Sequence of chain 1.A:
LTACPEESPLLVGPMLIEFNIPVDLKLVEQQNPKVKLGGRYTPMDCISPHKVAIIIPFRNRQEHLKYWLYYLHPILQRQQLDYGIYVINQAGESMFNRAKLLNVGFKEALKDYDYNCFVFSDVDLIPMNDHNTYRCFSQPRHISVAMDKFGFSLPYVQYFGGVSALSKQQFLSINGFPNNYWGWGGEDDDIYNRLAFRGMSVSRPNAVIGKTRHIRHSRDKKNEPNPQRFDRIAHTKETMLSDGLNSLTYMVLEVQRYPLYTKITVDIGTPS

Binding-site contacts:
Ligand atom O2A contacts residue HIS231 of chain 1.A at 3.4 Å.
Ligand atom PB contacts residue MN1 of chain 1.F at 3.4 Å.
Ligand atom C2B contacts residue VAL137 of chain 1.A at 3.5 Å (hydrophobic).
Ligand atom PA contacts residue ARG75 of chain 1.A at 3.6 Å.
Ligand atom C5 contacts residue ASP234 of chain 1.A at 3.4 Å.
Ligand atom O1A contacts residue ASP138 of chain 1.A at 3.1 Å (salt-bridge).
Ligand atom C2 contacts residue PHE110 of chain 1.A at 3.4 Å (hydrophobic).
Ligand atom O3' contacts residue ASP138 of chain 1.A at 3.2 Å (salt-bridge).
Ligand atom O3' contacts residue ASP136 of chain 1.A at 3.1 Å.
Ligand atom O3B contacts residue TRP198 of chain 1.A at 2.9 Å (h-bond).
Ligand atom O1A contacts residue ARG75 of chain 1.A at 3.6 Å (salt-bridge).
Ligand atom PA contacts residue MN1 of chain 1.F at 3.4 Å.
Ligand atom C4B contacts residue ASP136 of chain 1.A at 3.6 Å.
Ligand atom O2A contacts residue ARG75 of chain 1.A at 3.2 Å (salt-bridge).
Ligand atom N1 contacts residue PHE110 of chain 1.A at 3.3 Å.
Ligand atom C6 contacts residue PHE110 of chain 1.A at 3.3 Å (hydrophobic).
Ligand atom O1B contacts residue LYS163 of chain 1.A at 2.8 Å (salt-bridge).
Ligand atom O2' contacts residue ASP136 of chain 1.A at 3.6 Å.
Ligand atom O2B contacts residue HIS231 of chain 1.A at 3.5 Å.
Ligand atom O4' contacts residue PHE110 of chain 1.A at 3.6 Å.
Ligand atom O1B contacts residue HIS231 of chain 1.A at 3.5 Å (h-bond).
Ligand atom C4 contacts residue ASP234 of chain 1.A at 3.5 Å.
Ligand atom N3 contacts residue ARG73 of chain 1.A at 2.9 Å (salt-bridge).
Ligand atom O1A contacts residue HIS231 of chain 1.A at 3.1 Å (h-bond).
Ligand atom O2 contacts residue ARG73 of chain 1.A at 3.0 Å (salt-bridge).
Ligand atom O2' contacts residue PRO71 of chain 1.A at 2.9 Å (h-bond).
Ligand atom O3' contacts residue VAL137 of chain 1.A at 3.5 Å (h-bond).
Ligand atom O3A contacts residue MN1 of chain 1.F at 3.5 Å.
Ligand atom O2A contacts residue ASP234 of chain 1.A at 3.6 Å.
Ligand atom C2 contacts residue ARG73 of chain 1.A at 3.6 Å.
Ligand atom O2 contacts residue PHE72 of chain 1.A at 3.3 Å.
Ligand atom O1B contacts residue MN1 of chain 1.F at 2.2 Å.
Ligand atom O1B contacts residue HIS228 of chain 1.A at 3.1 Å (h-bond).
Ligand atom O2' contacts residue VAL137 of chain 1.A at 3.0 Å (h-bond).
Ligand atom O2 contacts residue ARG75 of chain 1.A at 3.3 Å.
Ligand atom C5 contacts residue ASN237 of chain 1.A at 3.6 Å.
Ligand atom O4 contacts residue ASP234 of chain 1.A at 3.1 Å.
Ligand atom O1A contacts residue MN1 of chain 1.F at 2.0 Å.
Ligand atom C1B contacts residue PHE110 of chain 1.A at 3.6 Å (hydrophobic).
Ligand atom O3B contacts residue LYS163 of chain 1.A at 3.6 Å.

The small molecule below binds the protein below.
Small molecule (SMILES): NCCCCCCO[P](=O)(O)O[P](=O)(O)OC[C@H]1O[C@@H](n2ccc(=O)[nH]c2=O)[C@H](O)[C@@H]1O